A protein and the small-molecule ligand that binds it are described below.
Small molecule (SMILES): CC(=O)N[C@@H]1[C@@H](O)[C@H](O)[C@@H](CO)O[C@H]1O

Binding-site contacts:
Ligand atom C8 contacts residue PHE119 of chain 1.I at 3.9 Å (hydrophobic).
Ligand atom C5 contacts residue ASN120 of chain 1.I at 4.3 Å.
Ligand atom C7 contacts residue ASN120 of chain 1.I at 4.0 Å.
Ligand atom C7 contacts residue THR97 of chain 1.I at 4.5 Å.
Ligand atom C2 contacts residue ASN120 of chain 1.I at 3.5 Å.
Ligand atom C1 contacts residue ASN120 of chain 1.I at 3.3 Å.
Ligand atom O6 contacts residue ASN120 of chain 1.I at 4.1 Å.
Ligand atom N2 contacts residue ASN120 of chain 1.I at 4.4 Å.
Ligand atom C8 contacts residue THR97 of chain 1.I at 3.6 Å.
Ligand atom O7 contacts residue ASN120 of chain 1.I at 3.1 Å.
Ligand atom C7 contacts residue PHE119 of chain 1.I at 4.2 Å (hydrophobic).
Ligand atom C4 contacts residue ASN120 of chain 1.I at 4.5 Å.
Ligand atom O5 contacts residue ASN120 of chain 1.I at 3.2 Å (h-bond).
Ligand atom C8 contacts residue SER118 of chain 1.I at 3.3 Å.
Ligand atom O7 contacts residue PHE119 of chain 1.I at 3.7 Å.
Ligand atom C7 contacts residue SER118 of chain 1.I at 4.4 Å.
Ligand atom C8 contacts residue ASN99 of chain 1.I at 4.2 Å.

Sequence of chain 1.I:
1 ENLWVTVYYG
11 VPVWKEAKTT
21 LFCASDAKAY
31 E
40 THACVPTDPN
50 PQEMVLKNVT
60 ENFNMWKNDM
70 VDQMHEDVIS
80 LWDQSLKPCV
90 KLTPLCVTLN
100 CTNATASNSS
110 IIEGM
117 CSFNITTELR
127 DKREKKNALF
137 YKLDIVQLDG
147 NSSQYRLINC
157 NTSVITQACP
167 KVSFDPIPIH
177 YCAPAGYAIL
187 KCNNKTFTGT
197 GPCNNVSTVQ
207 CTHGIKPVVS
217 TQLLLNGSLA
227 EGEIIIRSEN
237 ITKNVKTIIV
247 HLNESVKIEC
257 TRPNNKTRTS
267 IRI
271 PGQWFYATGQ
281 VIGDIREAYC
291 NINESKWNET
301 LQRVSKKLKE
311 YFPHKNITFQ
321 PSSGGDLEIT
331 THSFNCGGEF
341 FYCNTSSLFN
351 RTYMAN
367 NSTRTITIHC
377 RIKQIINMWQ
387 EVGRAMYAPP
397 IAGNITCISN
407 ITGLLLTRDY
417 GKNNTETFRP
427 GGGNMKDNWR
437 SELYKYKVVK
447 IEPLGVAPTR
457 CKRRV